Binding-site contacts:
Ligand atom C8 contacts residue ASN717 of chain 1.C at 4.5 Å.
Ligand atom O7 contacts residue ASN717 of chain 1.C at 3.5 Å (h-bond).
Ligand atom N2 contacts residue ASN717 of chain 1.C at 2.9 Å (h-bond).
Ligand atom C4 contacts residue LEU922 of chain 1.C at 4.5 Å (hydrophobic).
Ligand atom C1 contacts residue LEU922 of chain 1.C at 4.3 Å (hydrophobic).
Ligand atom C8 contacts residue LEU922 of chain 1.C at 4.2 Å (hydrophobic).
Ligand atom C5 contacts residue ASN717 of chain 1.C at 3.7 Å.
Ligand atom C5 contacts residue GLN926 of chain 1.C at 4.2 Å.
Ligand atom O5 contacts residue ASN717 of chain 1.C at 2.4 Å (h-bond).
Ligand atom C7 contacts residue GLN1071 of chain 1.C at 4.4 Å.
Ligand atom C3 contacts residue LEU922 of chain 1.C at 4.4 Å (hydrophobic).
Ligand atom C4 contacts residue ASN717 of chain 1.C at 4.2 Å.
Ligand atom C6 contacts residue LEU922 of chain 1.C at 4.5 Å (hydrophobic).
Ligand atom C1 contacts residue ASN717 of chain 1.C at 1.4 Å.
Ligand atom C7 contacts residue LEU922 of chain 1.C at 3.9 Å (hydrophobic).
Ligand atom O7 contacts residue LEU922 of chain 1.C at 3.3 Å.
Ligand atom C6 contacts residue GLN926 of chain 1.C at 4.0 Å.
Ligand atom C7 contacts residue ASN717 of chain 1.C at 3.4 Å.
Ligand atom O7 contacts residue GLN1071 of chain 1.C at 3.6 Å.
Ligand atom O6 contacts residue GLN926 of chain 1.C at 3.5 Å (h-bond).
Ligand atom O4 contacts residue LEU922 of chain 1.C at 4.0 Å.
Ligand atom C2 contacts residue ASN717 of chain 1.C at 2.4 Å.
Ligand atom C3 contacts residue ASN717 of chain 1.C at 3.8 Å.
Ligand atom C5 contacts residue LEU922 of chain 1.C at 4.0 Å (hydrophobic).

Sequence of chain 1.C:
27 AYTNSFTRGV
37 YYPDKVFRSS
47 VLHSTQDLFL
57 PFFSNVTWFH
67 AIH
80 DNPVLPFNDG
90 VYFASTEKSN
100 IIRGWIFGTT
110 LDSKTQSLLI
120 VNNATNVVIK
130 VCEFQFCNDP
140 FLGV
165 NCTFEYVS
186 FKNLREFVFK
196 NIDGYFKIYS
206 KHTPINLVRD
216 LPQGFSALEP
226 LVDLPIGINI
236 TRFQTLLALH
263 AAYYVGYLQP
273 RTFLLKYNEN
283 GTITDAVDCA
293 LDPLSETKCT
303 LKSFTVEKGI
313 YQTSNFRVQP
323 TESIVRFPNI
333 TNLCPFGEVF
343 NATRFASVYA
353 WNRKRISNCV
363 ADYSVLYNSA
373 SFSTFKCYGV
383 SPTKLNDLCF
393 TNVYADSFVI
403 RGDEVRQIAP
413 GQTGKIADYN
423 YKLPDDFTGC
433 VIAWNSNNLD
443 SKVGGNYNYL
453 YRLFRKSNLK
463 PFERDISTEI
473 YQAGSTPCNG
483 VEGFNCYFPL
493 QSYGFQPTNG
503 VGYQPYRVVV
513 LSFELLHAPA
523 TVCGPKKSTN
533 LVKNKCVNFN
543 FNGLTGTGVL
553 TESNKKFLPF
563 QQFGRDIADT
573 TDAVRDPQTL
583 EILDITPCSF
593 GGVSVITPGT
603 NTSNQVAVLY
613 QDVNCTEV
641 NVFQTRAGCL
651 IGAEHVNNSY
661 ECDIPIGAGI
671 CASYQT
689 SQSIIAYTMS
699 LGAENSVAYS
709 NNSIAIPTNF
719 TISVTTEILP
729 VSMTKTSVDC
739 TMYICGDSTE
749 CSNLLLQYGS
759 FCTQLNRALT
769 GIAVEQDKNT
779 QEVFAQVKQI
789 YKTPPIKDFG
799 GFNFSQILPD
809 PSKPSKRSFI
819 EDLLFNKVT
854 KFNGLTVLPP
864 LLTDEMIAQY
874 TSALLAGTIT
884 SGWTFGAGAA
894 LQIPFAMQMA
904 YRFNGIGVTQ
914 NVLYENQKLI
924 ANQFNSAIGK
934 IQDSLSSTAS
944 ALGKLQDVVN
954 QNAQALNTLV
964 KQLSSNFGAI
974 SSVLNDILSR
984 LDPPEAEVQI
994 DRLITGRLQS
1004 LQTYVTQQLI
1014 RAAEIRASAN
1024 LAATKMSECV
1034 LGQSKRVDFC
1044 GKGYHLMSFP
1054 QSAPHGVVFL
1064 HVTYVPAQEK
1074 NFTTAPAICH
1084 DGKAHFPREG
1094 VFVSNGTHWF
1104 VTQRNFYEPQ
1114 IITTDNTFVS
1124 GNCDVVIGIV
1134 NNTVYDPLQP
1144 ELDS

The protein below binds the small molecule below.
Small molecule (SMILES): CC(=O)N[C@H]1[C@H](O[C@H]2[C@H](O)[C@@H](NC(C)=O)CO[C@@H]2CO)O[C@H](CO)[C@@H](O)[C@@H]1O